Sequence of chain 1.Y:
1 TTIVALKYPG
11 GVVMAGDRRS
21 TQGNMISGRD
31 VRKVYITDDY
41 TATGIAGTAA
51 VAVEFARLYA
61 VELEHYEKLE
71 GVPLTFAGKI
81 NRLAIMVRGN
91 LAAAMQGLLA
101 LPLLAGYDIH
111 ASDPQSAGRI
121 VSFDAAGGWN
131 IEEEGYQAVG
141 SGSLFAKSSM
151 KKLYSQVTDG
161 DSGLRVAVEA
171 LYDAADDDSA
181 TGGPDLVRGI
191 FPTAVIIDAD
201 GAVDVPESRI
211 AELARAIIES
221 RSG

Binding-site contacts:
Ligand atom C05 contacts residue GLY47 of chain 1.Y at 3.6 Å.
Ligand atom C07 contacts residue THR1 of chain 1.Y at 3.1 Å.
Ligand atom C32 contacts residue ASP124 of chain 1.Z at 3.6 Å.
Ligand atom C38 contacts residue LEU91 of chain 1.Z at 3.4 Å (hydrophobic).
Ligand atom C39 contacts residue LEU98 of chain 1.Y at 3.6 Å (hydrophobic).
Ligand atom C14 contacts residue ALA49 of chain 1.Y at 3.5 Å (hydrophobic).
Ligand atom C14 contacts residue SER20 of chain 1.Y at 3.5 Å.
Ligand atom C19 contacts residue THR21 of chain 1.Y at 3.3 Å.
Ligand atom C23 contacts residue SER20 of chain 1.Y at 3.5 Å.
Ligand atom C21 contacts residue GLY47 of chain 1.Y at 3.1 Å.
Ligand atom C09 contacts residue ILE45 of chain 1.Y at 3.6 Å (hydrophobic).
Ligand atom C15 contacts residue ALA49 of chain 1.Y at 3.5 Å (hydrophobic).
Ligand atom O18 contacts residue THR21 of chain 1.Y at 2.9 Å (h-bond).
Ligand atom C27 contacts residue ASN130 of chain 1.Z at 3.6 Å.
Ligand atom C22 contacts residue ASP124 of chain 1.Z at 3.6 Å.
Ligand atom C22 contacts residue THR21 of chain 1.Y at 3.5 Å.
Ligand atom O18 contacts residue SER20 of chain 1.Y at 3.4 Å.
Ligand atom C33 contacts residue ASP124 of chain 1.Z at 3.6 Å.
Ligand atom C37 contacts residue ALA125 of chain 1.Z at 3.5 Å (hydrophobic).
Ligand atom O30 contacts residue GLN22 of chain 1.Y at 2.9 Å (h-bond).
Ligand atom O30 contacts residue SER27 of chain 1.Y at 3.0 Å (h-bond).
Ligand atom C10 contacts residue LYS33 of chain 1.Y at 3.6 Å.
Ligand atom C04 contacts residue GLY47 of chain 1.Y at 3.7 Å.
Ligand atom O01 contacts residue THR48 of chain 1.Y at 3.5 Å.
Ligand atom C04 contacts residue THR21 of chain 1.Y at 3.4 Å.
Ligand atom C16 contacts residue VAL31 of chain 1.Y at 3.5 Å (hydrophobic).
Ligand atom C29 contacts residue ASP124 of chain 1.Z at 3.5 Å.
Ligand atom C24 contacts residue SER20 of chain 1.Y at 3.7 Å.
Ligand atom C28 contacts residue GLY128 of chain 1.Z at 3.4 Å.
Ligand atom N06 contacts residue GLY47 of chain 1.Y at 2.8 Å (h-bond).
Ligand atom C28 contacts residue TRP129 of chain 1.Z at 3.5 Å (hydrophobic).
Ligand atom N03 contacts residue THR21 of chain 1.Y at 2.5 Å (h-bond).
Ligand atom O01 contacts residue ALA49 of chain 1.Y at 2.8 Å (h-bond).
Ligand atom C07 contacts residue GLY47 of chain 1.Y at 3.6 Å.
Ligand atom C10 contacts residue ILE45 of chain 1.Y at 3.2 Å (hydrophobic).
Ligand atom C15 contacts residue SER20 of chain 1.Y at 3.4 Å.
Ligand atom C15 contacts residue VAL31 of chain 1.Y at 3.5 Å (hydrophobic).
Ligand atom N31 contacts residue ASP124 of chain 1.Z at 2.7 Å (salt-bridge).
Ligand atom C23 contacts residue ASP124 of chain 1.Z at 3.6 Å.
Ligand atom C02 contacts residue THR21 of chain 1.Y at 3.4 Å.

Sequence of chain 1.Z:
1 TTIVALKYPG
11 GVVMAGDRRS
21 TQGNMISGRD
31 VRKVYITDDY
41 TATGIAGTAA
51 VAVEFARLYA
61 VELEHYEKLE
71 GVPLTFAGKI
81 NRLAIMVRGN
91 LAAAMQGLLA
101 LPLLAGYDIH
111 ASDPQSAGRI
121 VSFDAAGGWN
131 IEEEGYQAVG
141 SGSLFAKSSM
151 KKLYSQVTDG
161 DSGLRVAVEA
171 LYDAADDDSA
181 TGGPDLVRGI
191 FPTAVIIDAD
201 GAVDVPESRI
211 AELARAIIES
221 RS

This protein binds this small molecule.
Small molecule (SMILES): COC[C@H](NC(=O)[C@H](CC(=O)n1cccc1)NC(=O)CCc1ccccc1)C(=O)NCc1cccc2ccccc12